A protein and the small-molecule ligand that binds it are described below.
Small molecule (SMILES): CC(=O)N[C@@H]1[C@@H](O)[C@H](O)[C@@H](CO)O[C@H]1O

Binding-site contacts:
Ligand atom C2 contacts residue ASN117 of chain 3.B at 2.5 Å.
Ligand atom C1 contacts residue LYS121 of chain 3.B at 4.1 Å.
Ligand atom C7 contacts residue ASN117 of chain 3.B at 3.9 Å.
Ligand atom O6 contacts residue LYS121 of chain 3.B at 3.8 Å.
Ligand atom O5 contacts residue ASN117 of chain 3.B at 2.3 Å (h-bond).
Ligand atom N2 contacts residue ASN117 of chain 3.B at 3.0 Å (h-bond).
Ligand atom O7 contacts residue ASN117 of chain 3.B at 4.3 Å.
Ligand atom C1 contacts residue ASN117 of chain 3.B at 1.5 Å.
Ligand atom C3 contacts residue ASN117 of chain 3.B at 3.9 Å.
Ligand atom C5 contacts residue ASN117 of chain 3.B at 3.7 Å.
Ligand atom C6 contacts residue LYS121 of chain 3.B at 4.4 Å.
Ligand atom C8 contacts residue ASN117 of chain 3.B at 4.3 Å.
Ligand atom C4 contacts residue ASN117 of chain 3.B at 4.2 Å.
Ligand atom C5 contacts residue LYS121 of chain 3.B at 3.8 Å.
Ligand atom O5 contacts residue LYS121 of chain 3.B at 4.1 Å.

Sequence of chain 3.B:
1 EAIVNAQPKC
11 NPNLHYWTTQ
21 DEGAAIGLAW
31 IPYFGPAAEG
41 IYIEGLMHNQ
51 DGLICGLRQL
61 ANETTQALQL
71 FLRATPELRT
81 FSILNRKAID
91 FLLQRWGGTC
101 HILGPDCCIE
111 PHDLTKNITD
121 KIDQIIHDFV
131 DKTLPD